Binding-site contacts:
Ligand atom C2 contacts residue ASN295 of chain 1.A at 2.2 Å.
Ligand atom O7 contacts residue ASN295 of chain 1.A at 4.1 Å.
Ligand atom O5 contacts residue ASN295 of chain 1.A at 2.4 Å (h-bond).
Ligand atom C4 contacts residue ASN295 of chain 1.A at 4.1 Å.
Ligand atom C8 contacts residue ALA530 of chain 1.A at 4.1 Å (hydrophobic).
Ligand atom C3 contacts residue ASN295 of chain 1.A at 3.6 Å.
Ligand atom C7 contacts residue ASN295 of chain 1.A at 3.6 Å.
Ligand atom O7 contacts residue ALA530 of chain 1.A at 3.9 Å.
Ligand atom N2 contacts residue ASN295 of chain 1.A at 2.8 Å (h-bond).
Ligand atom C7 contacts residue ALA530 of chain 1.A at 4.0 Å (hydrophobic).
Ligand atom C1 contacts residue ASN295 of chain 1.A at 1.4 Å.
Ligand atom C5 contacts residue ASN295 of chain 1.A at 3.6 Å.

The small molecule below binds the protein below.
Small molecule (SMILES): CC(=O)N[C@@H]1[C@@H](O)[C@H](O)[C@@H](CO)O[C@H]1O

Sequence of chain 1.A:
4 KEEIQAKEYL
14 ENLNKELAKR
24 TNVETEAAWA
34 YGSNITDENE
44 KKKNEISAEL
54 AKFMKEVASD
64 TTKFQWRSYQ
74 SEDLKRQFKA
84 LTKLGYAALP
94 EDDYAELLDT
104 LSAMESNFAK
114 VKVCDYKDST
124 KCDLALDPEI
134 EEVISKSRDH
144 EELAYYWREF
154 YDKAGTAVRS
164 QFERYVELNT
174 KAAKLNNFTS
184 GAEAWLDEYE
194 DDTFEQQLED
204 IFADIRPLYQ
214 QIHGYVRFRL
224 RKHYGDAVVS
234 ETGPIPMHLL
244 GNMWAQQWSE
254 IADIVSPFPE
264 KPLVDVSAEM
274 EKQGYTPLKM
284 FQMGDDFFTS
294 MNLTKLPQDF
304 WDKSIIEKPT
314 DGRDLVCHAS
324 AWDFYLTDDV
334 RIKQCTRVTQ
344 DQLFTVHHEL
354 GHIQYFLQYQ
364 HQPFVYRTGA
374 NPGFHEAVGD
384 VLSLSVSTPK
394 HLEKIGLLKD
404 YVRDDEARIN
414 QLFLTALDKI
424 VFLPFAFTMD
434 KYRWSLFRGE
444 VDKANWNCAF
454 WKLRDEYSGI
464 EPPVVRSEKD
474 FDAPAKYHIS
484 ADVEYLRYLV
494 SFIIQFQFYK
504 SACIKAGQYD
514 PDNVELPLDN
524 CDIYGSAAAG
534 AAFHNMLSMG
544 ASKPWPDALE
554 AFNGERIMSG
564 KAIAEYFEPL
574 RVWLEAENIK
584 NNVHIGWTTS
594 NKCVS